The small molecule below binds the protein below.
Small molecule (SMILES): CC(C)C[C@H](NC(=O)[C@@H](O)[C@H](N)Cc1ccccc1)C(=O)O

Sequence of chain 1.C:
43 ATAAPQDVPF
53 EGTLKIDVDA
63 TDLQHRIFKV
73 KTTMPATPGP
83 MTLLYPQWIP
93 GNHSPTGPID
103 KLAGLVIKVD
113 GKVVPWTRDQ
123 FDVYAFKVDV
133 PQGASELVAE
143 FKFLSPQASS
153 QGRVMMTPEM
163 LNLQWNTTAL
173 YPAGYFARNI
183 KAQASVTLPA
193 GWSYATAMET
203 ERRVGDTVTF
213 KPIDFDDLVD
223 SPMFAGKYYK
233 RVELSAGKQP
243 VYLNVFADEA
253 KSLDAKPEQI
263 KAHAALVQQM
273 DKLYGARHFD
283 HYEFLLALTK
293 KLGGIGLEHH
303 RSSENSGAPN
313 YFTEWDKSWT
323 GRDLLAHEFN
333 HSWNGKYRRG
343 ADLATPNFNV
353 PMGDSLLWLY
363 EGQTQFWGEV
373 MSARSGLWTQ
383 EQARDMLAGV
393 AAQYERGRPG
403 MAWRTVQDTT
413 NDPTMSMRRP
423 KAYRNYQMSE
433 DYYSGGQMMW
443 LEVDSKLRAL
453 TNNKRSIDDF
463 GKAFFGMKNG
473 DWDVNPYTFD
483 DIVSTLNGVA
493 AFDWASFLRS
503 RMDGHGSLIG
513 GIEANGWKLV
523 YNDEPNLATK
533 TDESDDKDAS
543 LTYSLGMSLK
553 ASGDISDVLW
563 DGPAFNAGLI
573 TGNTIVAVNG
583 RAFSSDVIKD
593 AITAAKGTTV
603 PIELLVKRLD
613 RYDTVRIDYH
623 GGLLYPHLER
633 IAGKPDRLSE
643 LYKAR

Binding-site contacts:
Ligand atom C1 contacts residue ZN1 of chain 1.J at 3.5 Å.
Ligand atom C2 contacts residue GLU300 of chain 1.C at 3.4 Å.
Ligand atom O4 contacts residue ARG420 of chain 1.C at 3.4 Å (salt-bridge).
Ligand atom O2 contacts residue GLU363 of chain 1.C at 3.6 Å (salt-bridge).
Ligand atom C12 contacts residue TYR435 of chain 1.C at 3.4 Å (hydrophobic).
Ligand atom C3 contacts residue TYR435 of chain 1.C at 3.5 Å (hydrophobic).
Ligand atom C3 contacts residue GLU330 of chain 1.C at 3.2 Å.
Ligand atom C1 contacts residue GLU363 of chain 1.C at 3.3 Å.
Ligand atom C6 contacts residue GLY93 of chain 1.C at 3.5 Å.
Ligand atom O1 contacts residue ARG420 of chain 1.C at 2.4 Å (salt-bridge).
Ligand atom O2 contacts residue GLU330 of chain 1.C at 2.6 Å (salt-bridge).
Ligand atom O2 contacts residue HIS333 of chain 1.C at 3.0 Å (h-bond).
Ligand atom C11 contacts residue ARG420 of chain 1.C at 3.3 Å.
Ligand atom C12 contacts residue ARG420 of chain 1.C at 3.4 Å.
Ligand atom O3 contacts residue HIS329 of chain 1.C at 3.2 Å (h-bond).
Ligand atom C6 contacts residue GLY298 of chain 1.C at 3.3 Å.
Ligand atom C5 contacts residue ARG420 of chain 1.C at 3.3 Å.
Ligand atom C2 contacts residue GLU330 of chain 1.C at 3.2 Å.
Ligand atom C1 contacts residue TYR435 of chain 1.C at 3.5 Å (hydrophobic).
Ligand atom O2 contacts residue ZN1 of chain 1.J at 1.9 Å.
Ligand atom C11 contacts residue ASN94 of chain 1.C at 3.6 Å.
Ligand atom C7 contacts residue GLY93 of chain 1.C at 3.2 Å.
Ligand atom C2 contacts residue GLY298 of chain 1.C at 3.2 Å.
Ligand atom C8 contacts residue ASN94 of chain 1.C at 3.1 Å.
Ligand atom N1 contacts residue GLY298 of chain 1.C at 3.0 Å (h-bond).
Ligand atom O2 contacts residue HIS329 of chain 1.C at 3.3 Å (h-bond).
Ligand atom C2 contacts residue ZN1 of chain 1.J at 2.9 Å.
Ligand atom N2 contacts residue GLU300 of chain 1.C at 2.8 Å (salt-bridge).
Ligand atom C9 contacts residue ASN94 of chain 1.C at 3.2 Å.
Ligand atom C3 contacts residue ZN1 of chain 1.J at 3.2 Å.
Ligand atom C3 contacts residue GLY298 of chain 1.C at 3.6 Å.
Ligand atom O3 contacts residue ZN1 of chain 1.J at 2.8 Å.
Ligand atom O2 contacts residue GLU300 of chain 1.C at 3.0 Å (salt-bridge).
Ligand atom O3 contacts residue GLU363 of chain 1.C at 3.6 Å (salt-bridge).
Ligand atom O3 contacts residue TYR435 of chain 1.C at 2.8 Å (h-bond).
Ligand atom N1 contacts residue GLU330 of chain 1.C at 3.2 Å (salt-bridge).
Ligand atom N2 contacts residue GLY93 of chain 1.C at 2.8 Å (h-bond).
Ligand atom C10 contacts residue ASN94 of chain 1.C at 3.3 Å.
Ligand atom N2 contacts residue GLU363 of chain 1.C at 2.8 Å (salt-bridge).
Ligand atom C12 contacts residue GLY93 of chain 1.C at 3.4 Å.